This protein binds this small molecule.
Small molecule (SMILES): CC(=O)N[C@H]1[C@H](O[C@H]2[C@H](O)[C@@H](NC(C)=O)CO[C@@H]2CO)O[C@H](CO)[C@@H](O[C@@H]2O[C@H](CO[C@H]3O[C@H](CO)[C@@H](O)[C@H](O)[C@@H]3O)[C@@H](O)[C@H](O[C@H]3O[C@H](CO)[C@@H](O)[C@H](O)[C@@H]3O)[C@@H]2O)[C@@H]1O

Sequence of chain 1.I:
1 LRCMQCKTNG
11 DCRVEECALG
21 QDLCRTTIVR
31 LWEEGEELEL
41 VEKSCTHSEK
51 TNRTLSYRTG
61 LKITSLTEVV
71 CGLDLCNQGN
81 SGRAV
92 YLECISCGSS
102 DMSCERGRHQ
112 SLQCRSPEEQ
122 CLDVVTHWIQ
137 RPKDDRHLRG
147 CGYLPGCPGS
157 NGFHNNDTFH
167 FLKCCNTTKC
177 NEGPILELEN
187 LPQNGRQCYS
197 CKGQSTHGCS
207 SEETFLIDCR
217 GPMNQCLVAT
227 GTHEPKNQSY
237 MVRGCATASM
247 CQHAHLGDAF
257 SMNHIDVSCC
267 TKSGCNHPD

Binding-site contacts:
Ligand atom C7 contacts residue ASN162 of chain 1.I at 3.3 Å.
Ligand atom O3 contacts residue ASN162 of chain 1.I at 4.5 Å.
Ligand atom O6 contacts residue ILE130 of chain 1.I at 4.1 Å.
Ligand atom C6 contacts residue ILE130 of chain 1.I at 3.8 Å (hydrophobic).
Ligand atom C7 contacts residue PHE211 of chain 1.I at 3.5 Å (hydrophobic).
Ligand atom C8 contacts residue ASN162 of chain 1.I at 4.1 Å.
Ligand atom O7 contacts residue PHE211 of chain 1.I at 3.3 Å.
Ligand atom C6 contacts residue ASN162 of chain 1.I at 4.3 Å.
Ligand atom N2 contacts residue ASN162 of chain 1.I at 2.3 Å (h-bond).
Ligand atom C8 contacts residue PHE211 of chain 1.I at 4.3 Å (hydrophobic).
Ligand atom C3 contacts residue ASN162 of chain 1.I at 3.4 Å.
Ligand atom O7 contacts residue ASN162 of chain 1.I at 4.1 Å.
Ligand atom C5 contacts residue ASN162 of chain 1.I at 3.7 Å.
Ligand atom C1 contacts residue ASN162 of chain 1.I at 1.4 Å.
Ligand atom C4 contacts residue ASN162 of chain 1.I at 4.2 Å.
Ligand atom O6 contacts residue GLN131 of chain 1.I at 4.0 Å.
Ligand atom O5 contacts residue ASN162 of chain 1.I at 2.4 Å (h-bond).
Ligand atom C2 contacts residue ASN162 of chain 1.I at 2.2 Å.
Ligand atom N2 contacts residue PHE211 of chain 1.I at 3.7 Å.